Binding-site contacts:
Ligand atom C8 contacts residue PHE380 of chain 1.D at 4.0 Å (hydrophobic).
Ligand atom C1 contacts residue ASN267 of chain 1.D at 1.5 Å.
Ligand atom C5 contacts residue VAL449 of chain 1.D at 3.7 Å (hydrophobic).
Ligand atom C7 contacts residue VAL449 of chain 1.D at 4.2 Å (hydrophobic).
Ligand atom C7 contacts residue ASN381 of chain 1.D at 4.1 Å.
Ligand atom C6 contacts residue GLU216 of chain 1.D at 3.6 Å.
Ligand atom C8 contacts residue LEU266 of chain 1.D at 3.6 Å (hydrophobic).
Ligand atom C8 contacts residue VAL449 of chain 1.D at 4.3 Å (hydrophobic).
Ligand atom O7 contacts residue ARG447 of chain 1.D at 4.0 Å.
Ligand atom N2 contacts residue ASN267 of chain 1.D at 3.0 Å (h-bond).
Ligand atom C5 contacts residue GLU216 of chain 1.D at 3.7 Å.
Ligand atom C1 contacts residue SER450 of chain 1.D at 4.0 Å.
Ligand atom O7 contacts residue ASN381 of chain 1.D at 3.9 Å.
Ligand atom C4 contacts residue VAL449 of chain 1.D at 4.3 Å (hydrophobic).
Ligand atom O7 contacts residue VAL449 of chain 1.D at 3.8 Å.
Ligand atom C3 contacts residue ASN267 of chain 1.D at 3.9 Å.
Ligand atom O5 contacts residue ASN267 of chain 1.D at 2.4 Å (h-bond).
Ligand atom O3 contacts residue SER450 of chain 1.D at 4.3 Å.
Ligand atom O3 contacts residue CYS448 of chain 1.D at 4.1 Å.
Ligand atom O7 contacts residue CYS448 of chain 1.D at 3.6 Å.
Ligand atom O4 contacts residue CYS448 of chain 1.D at 4.2 Å.
Ligand atom C2 contacts residue ASN267 of chain 1.D at 2.5 Å.
Ligand atom C8 contacts residue ASN381 of chain 1.D at 3.7 Å.
Ligand atom C1 contacts residue NAG1 of chain 1.QA at 4.2 Å.
Ligand atom C3 contacts residue SER450 of chain 1.D at 3.7 Å.
Ligand atom C7 contacts residue SER450 of chain 1.D at 3.7 Å.
Ligand atom O6 contacts residue NAG1 of chain 1.QA at 3.6 Å.
Ligand atom O6 contacts residue GLY383 of chain 1.D at 3.5 Å.
Ligand atom O4 contacts residue VAL449 of chain 1.D at 4.3 Å.
Ligand atom O7 contacts residue PRO217 of chain 1.D at 4.1 Å.
Ligand atom O5 contacts residue GLU216 of chain 1.D at 4.2 Å.
Ligand atom O5 contacts residue NAG1 of chain 1.QA at 3.8 Å.
Ligand atom C3 contacts residue VAL449 of chain 1.D at 4.1 Å (hydrophobic).
Ligand atom C8 contacts residue SER450 of chain 1.D at 3.8 Å.
Ligand atom N2 contacts residue SER450 of chain 1.D at 2.9 Å (h-bond).
Ligand atom C1 contacts residue VAL449 of chain 1.D at 4.3 Å (hydrophobic).
Ligand atom C2 contacts residue SER450 of chain 1.D at 3.7 Å.
Ligand atom C7 contacts residue ASN267 of chain 1.D at 3.9 Å.
Ligand atom C8 contacts residue VAL259 of chain 1.D at 3.8 Å (hydrophobic).
Ligand atom C5 contacts residue ASN267 of chain 1.D at 3.8 Å.

Sequence of chain 1.D:
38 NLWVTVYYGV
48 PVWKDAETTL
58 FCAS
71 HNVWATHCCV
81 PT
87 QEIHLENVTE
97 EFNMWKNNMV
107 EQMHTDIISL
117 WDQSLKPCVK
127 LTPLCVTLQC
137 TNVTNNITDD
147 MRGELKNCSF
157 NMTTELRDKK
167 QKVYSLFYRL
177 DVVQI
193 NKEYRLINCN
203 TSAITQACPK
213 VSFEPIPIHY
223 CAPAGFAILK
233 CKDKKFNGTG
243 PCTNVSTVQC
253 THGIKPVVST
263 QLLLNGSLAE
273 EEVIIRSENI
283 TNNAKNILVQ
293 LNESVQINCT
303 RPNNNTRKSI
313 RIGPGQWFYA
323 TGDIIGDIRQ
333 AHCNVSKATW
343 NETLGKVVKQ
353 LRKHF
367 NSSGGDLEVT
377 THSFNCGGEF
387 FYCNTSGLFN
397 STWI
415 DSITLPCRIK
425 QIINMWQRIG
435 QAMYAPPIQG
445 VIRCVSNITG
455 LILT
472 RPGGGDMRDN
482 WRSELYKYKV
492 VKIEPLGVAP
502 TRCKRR

The small molecule below binds the protein below.
Small molecule (SMILES): CC(=O)N[C@H]1[C@H](O[C@H]2[C@H](O)[C@@H](NC(C)=O)CO[C@@H]2CO)O[C@H](CO)[C@@H](O[C@@H]2O[C@H](CO[C@H]3O[C@H](CO)[C@@H](O)[C@H](O)[C@@H]3O)[C@@H](O)[C@H](O[C@H]3O[C@H](CO)[C@@H](O)[C@H](O)[C@@H]3O)[C@@H]2O)[C@@H]1O